Sequence of chain 1.E:
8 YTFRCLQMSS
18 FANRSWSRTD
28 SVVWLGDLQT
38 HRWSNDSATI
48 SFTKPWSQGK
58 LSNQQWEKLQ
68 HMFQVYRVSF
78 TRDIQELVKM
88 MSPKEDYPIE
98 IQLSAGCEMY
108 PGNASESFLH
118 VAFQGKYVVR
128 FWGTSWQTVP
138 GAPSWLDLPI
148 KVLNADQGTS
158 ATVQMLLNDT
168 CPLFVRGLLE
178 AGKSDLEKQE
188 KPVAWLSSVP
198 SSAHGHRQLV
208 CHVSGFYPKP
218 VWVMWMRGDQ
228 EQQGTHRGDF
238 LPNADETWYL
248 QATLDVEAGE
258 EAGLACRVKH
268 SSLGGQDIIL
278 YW

Binding-site contacts:
Ligand atom C4 contacts residue ASN165 of chain 1.E at 4.2 Å.
Ligand atom C8 contacts residue ASN165 of chain 1.E at 4.4 Å.
Ligand atom O6 contacts residue GLY130 of chain 1.E at 4.3 Å.
Ligand atom C2 contacts residue GLN161 of chain 1.E at 4.1 Å.
Ligand atom C5 contacts residue ASN165 of chain 1.E at 3.6 Å.
Ligand atom C7 contacts residue GLN161 of chain 1.E at 3.9 Å.
Ligand atom O7 contacts residue TRP129 of chain 1.E at 4.4 Å.
Ligand atom C7 contacts residue GLY130 of chain 1.E at 3.7 Å.
Ligand atom C1 contacts residue ASN165 of chain 1.E at 1.4 Å.
Ligand atom O4 contacts residue GLY130 of chain 1.E at 3.8 Å.
Ligand atom O4 contacts residue THR131 of chain 1.E at 3.9 Å.
Ligand atom N2 contacts residue GLN161 of chain 1.E at 3.2 Å (h-bond).
Ligand atom C8 contacts residue GLN161 of chain 1.E at 3.7 Å.
Ligand atom C3 contacts residue GLY130 of chain 1.E at 3.7 Å.
Ligand atom C2 contacts residue ASN165 of chain 1.E at 2.4 Å.
Ligand atom C5 contacts residue GLY130 of chain 1.E at 3.7 Å.
Ligand atom C1 contacts residue GLY130 of chain 1.E at 4.1 Å.
Ligand atom O3 contacts residue GLN161 of chain 1.E at 3.9 Å.
Ligand atom O5 contacts residue ASN165 of chain 1.E at 2.3 Å (h-bond).
Ligand atom C3 contacts residue THR131 of chain 1.E at 3.9 Å.
Ligand atom C7 contacts residue ASN165 of chain 1.E at 3.3 Å.
Ligand atom O5 contacts residue GLY130 of chain 1.E at 4.4 Å.
Ligand atom O3 contacts residue THR131 of chain 1.E at 3.7 Å.
Ligand atom N2 contacts residue ASN165 of chain 1.E at 2.9 Å (h-bond).
Ligand atom C6 contacts residue GLY130 of chain 1.E at 4.4 Å.
Ligand atom C3 contacts residue GLN161 of chain 1.E at 3.9 Å.
Ligand atom C1 contacts residue THR131 of chain 1.E at 4.4 Å.
Ligand atom O5 contacts residue THR131 of chain 1.E at 3.9 Å.
Ligand atom O7 contacts residue ASN165 of chain 1.E at 3.3 Å (h-bond).
Ligand atom N2 contacts residue GLY130 of chain 1.E at 4.2 Å.
Ligand atom O7 contacts residue THR131 of chain 1.E at 4.5 Å.
Ligand atom C3 contacts residue ASN165 of chain 1.E at 3.8 Å.
Ligand atom C8 contacts residue TRP129 of chain 1.E at 3.6 Å (hydrophobic).
Ligand atom C8 contacts residue GLY130 of chain 1.E at 4.2 Å.
Ligand atom C4 contacts residue GLY130 of chain 1.E at 4.0 Å.
Ligand atom C2 contacts residue GLY130 of chain 1.E at 4.4 Å.
Ligand atom O7 contacts residue GLY130 of chain 1.E at 3.4 Å.

This protein binds this small molecule.
Small molecule (SMILES): CC(=O)N[C@H]1[C@H](O[C@H]2[C@H](O)[C@@H](NC(C)=O)CO[C@@H]2CO)O[C@H](CO)[C@@H](O)[C@@H]1O